Sequence of chain 1.A:
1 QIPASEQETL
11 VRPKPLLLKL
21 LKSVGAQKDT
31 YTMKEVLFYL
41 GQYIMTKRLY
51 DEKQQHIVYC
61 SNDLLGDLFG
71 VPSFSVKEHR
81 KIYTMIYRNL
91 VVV

Binding-site contacts:
Ligand atom CL1 contacts residue ILE44 of chain 1.A at 3.7 Å.
Ligand atom C3 contacts residue HIS79 of chain 1.A at 3.3 Å.
Ligand atom CL1 contacts residue ILE82 of chain 1.A at 3.9 Å.
Ligand atom CL1 contacts residue PHE69 of chain 1.A at 4.0 Å.
Ligand atom C1 contacts residue HIS79 of chain 1.A at 3.7 Å.
Ligand atom C23 contacts residue MET45 of chain 1.A at 3.6 Å (hydrophobic).
Ligand atom C6 contacts residue HIS79 of chain 1.A at 3.8 Å.
Ligand atom F1 contacts residue LEU37 of chain 1.A at 3.5 Å.
Ligand atom C21 contacts residue TYR50 of chain 1.A at 3.6 Å (hydrophobic).
Ligand atom C16 contacts residue ILE44 of chain 1.A at 3.5 Å (hydrophobic).
Ligand atom C21 contacts residue VAL58 of chain 1.A at 4.0 Å (hydrophobic).
Ligand atom F2 contacts residue TYR83 of chain 1.A at 3.5 Å.
Ligand atom C18 contacts residue GLY41 of chain 1.A at 3.6 Å.
Ligand atom C7 contacts residue VAL76 of chain 1.A at 3.6 Å (hydrophobic).
Ligand atom O3 contacts residue LEU37 of chain 1.A at 3.7 Å.
Ligand atom N2 contacts residue GLY41 of chain 1.A at 3.6 Å.
Ligand atom C17 contacts residue ILE44 of chain 1.A at 3.6 Å (hydrophobic).
Ligand atom C2 contacts residue HIS79 of chain 1.A at 3.5 Å.
Ligand atom C4 contacts residue LEU37 of chain 1.A at 3.6 Å (hydrophobic).
Ligand atom C4 contacts residue HIS79 of chain 1.A at 3.5 Å.
Ligand atom C18 contacts residue LEU40 of chain 1.A at 3.8 Å (hydrophobic).
Ligand atom F1 contacts residue ILE82 of chain 1.A at 3.4 Å.
Ligand atom F2 contacts residue LEU37 of chain 1.A at 3.0 Å.
Ligand atom C7 contacts residue HIS79 of chain 1.A at 4.0 Å.
Ligand atom C18 contacts residue LEU37 of chain 1.A at 3.5 Å (hydrophobic).
Ligand atom CL1 contacts residue PHE74 of chain 1.A at 3.9 Å.
Ligand atom O3 contacts residue PHE38 of chain 1.A at 3.7 Å.
Ligand atom F1 contacts residue HIS79 of chain 1.A at 3.5 Å.
Ligand atom C12 contacts residue LEU37 of chain 1.A at 3.9 Å (hydrophobic).
Ligand atom C23 contacts residue GLY41 of chain 1.A at 3.7 Å.
Ligand atom C21 contacts residue VAL76 of chain 1.A at 4.0 Å (hydrophobic).
Ligand atom CL1 contacts residue LEU40 of chain 1.A at 4.0 Å.
Ligand atom C13 contacts residue GLY41 of chain 1.A at 3.7 Å.
Ligand atom N2 contacts residue LEU37 of chain 1.A at 2.8 Å (h-bond).
Ligand atom C5 contacts residue HIS79 of chain 1.A at 3.6 Å.
Ligand atom C13 contacts residue LEU37 of chain 1.A at 3.4 Å (hydrophobic).
Ligand atom O2 contacts residue VAL76 of chain 1.A at 3.6 Å.
Ligand atom C5 contacts residue LEU37 of chain 1.A at 3.4 Å (hydrophobic).
Ligand atom C3 contacts residue VAL76 of chain 1.A at 3.6 Å (hydrophobic).
Ligand atom C21 contacts residue ILE44 of chain 1.A at 3.8 Å (hydrophobic).

This small molecule binds to this protein.
Small molecule (SMILES): CC(C)(C)NC(=O)C(c1c(C(=O)O)[nH]c2cc(Cl)ccc12)N(C=O)Cc1ccc(F)c(F)c1